Binding-site contacts:
Ligand atom CD1 contacts residue TYR1 of chain 3.I at 0.7 Å (hydrophobic).
Ligand atom O contacts residue ASP140 of chain 3.A at 3.8 Å.
Ligand atom CA contacts residue GOL1 of chain 3.O at 3.6 Å.
Ligand atom CD1 contacts residue GLY157 of chain 3.A at 3.7 Å.
Ligand atom CD1 contacts residue GLY158 of chain 3.A at 3.8 Å.
Ligand atom CG contacts residue GLY157 of chain 3.A at 4.0 Å.
Ligand atom CD1 contacts residue ALA136 of chain 3.A at 4.1 Å (hydrophobic).
Ligand atom N contacts residue GOL1 of chain 3.O at 2.4 Å (h-bond).
Ligand atom CG contacts residue GLU137 of chain 3.A at 3.9 Å.
Ligand atom CB contacts residue SER141 of chain 3.A at 3.1 Å.
Ligand atom OXT contacts residue HIS33 of chain 3.A at 2.7 Å (h-bond).
Ligand atom C contacts residue GLY139 of chain 3.A at 3.9 Å.
Ligand atom O contacts residue PRO138 of chain 3.A at 3.7 Å.
Ligand atom N contacts residue SER156 of chain 3.A at 4.1 Å.
Ligand atom N contacts residue SER141 of chain 3.A at 3.0 Å (h-bond).
Ligand atom CA contacts residue SER141 of chain 3.A at 2.4 Å.
Ligand atom O contacts residue SER141 of chain 3.A at 2.5 Å (h-bond).
Ligand atom CG contacts residue TYR1 of chain 3.I at 1.0 Å (hydrophobic).
Ligand atom CB contacts residue TYR1 of chain 3.I at 0.8 Å (hydrophobic).
Ligand atom CB contacts residue GLU137 of chain 3.A at 3.4 Å.
Ligand atom CD2 contacts residue TYR1 of chain 3.I at 1.7 Å (hydrophobic).
Ligand atom CG contacts residue SER141 of chain 3.A at 3.6 Å.
Ligand atom O contacts residue TYR1 of chain 3.I at 0.0 Å (h-bond).
Ligand atom CD2 contacts residue SER156 of chain 3.A at 3.4 Å.
Ligand atom CB contacts residue PRO138 of chain 3.A at 3.6 Å (hydrophobic).
Ligand atom CA contacts residue PRO138 of chain 3.A at 3.8 Å (hydrophobic).
Ligand atom OXT contacts residue TYR1 of chain 3.I at 0.0 Å (h-bond).
Ligand atom O contacts residue GLY139 of chain 3.A at 2.8 Å (h-bond).
Ligand atom CD2 contacts residue THR155 of chain 3.A at 3.4 Å.
Ligand atom CD2 contacts residue GOL1 of chain 3.O at 4.0 Å.
Ligand atom CD2 contacts residue GLY157 of chain 3.A at 3.3 Å.
Ligand atom CA contacts residue TYR1 of chain 3.I at 0.1 Å (hydrophobic).
Ligand atom OXT contacts residue GOL1 of chain 3.O at 4.2 Å.
Ligand atom CG contacts residue ALA136 of chain 3.A at 4.0 Å (hydrophobic).
Ligand atom C contacts residue HIS33 of chain 3.A at 3.7 Å.
Ligand atom OXT contacts residue SER141 of chain 3.A at 2.3 Å (h-bond).
Ligand atom CD2 contacts residue SER141 of chain 3.A at 3.0 Å.
Ligand atom C contacts residue TYR1 of chain 3.I at 0.0 Å (hydrophobic).
Ligand atom C contacts residue SER141 of chain 3.A at 1.6 Å.
Ligand atom N contacts residue TYR1 of chain 3.I at 0.0 Å (h-bond).

Sequence of chain 3.A:
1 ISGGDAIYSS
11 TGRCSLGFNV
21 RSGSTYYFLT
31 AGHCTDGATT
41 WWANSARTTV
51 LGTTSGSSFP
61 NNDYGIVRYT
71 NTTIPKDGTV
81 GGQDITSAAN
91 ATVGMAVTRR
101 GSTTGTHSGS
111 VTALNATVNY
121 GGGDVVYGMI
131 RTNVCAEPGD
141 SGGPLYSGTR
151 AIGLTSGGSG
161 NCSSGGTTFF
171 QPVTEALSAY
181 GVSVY

This protein binds this small molecule.
Small molecule (SMILES): CC(C)C[C@H](N)C(=O)O